Binding-site contacts:
Ligand atom C4 contacts residue ASN116 of chain 1.A at 4.1 Å.
Ligand atom O7 contacts residue ASN116 of chain 1.A at 3.8 Å.
Ligand atom C2 contacts residue ASN116 of chain 1.A at 2.5 Å.
Ligand atom C3 contacts residue ASN116 of chain 1.A at 3.8 Å.
Ligand atom C6 contacts residue SER118 of chain 1.A at 4.3 Å.
Ligand atom O7 contacts residue ARG114 of chain 1.A at 2.8 Å (salt-bridge).
Ligand atom C7 contacts residue ASN116 of chain 1.A at 3.7 Å.
Ligand atom C5 contacts residue ASN116 of chain 1.A at 3.6 Å.
Ligand atom C1 contacts residue ASN116 of chain 1.A at 1.4 Å.
Ligand atom O5 contacts residue SER118 of chain 1.A at 3.9 Å.
Ligand atom C7 contacts residue ARG114 of chain 1.A at 3.7 Å.
Ligand atom O5 contacts residue ASN116 of chain 1.A at 2.3 Å (h-bond).
Ligand atom C1 contacts residue SER118 of chain 1.A at 4.1 Å.
Ligand atom N2 contacts residue ASN116 of chain 1.A at 3.1 Å (h-bond).
Ligand atom C5 contacts residue SER118 of chain 1.A at 4.1 Å.
Ligand atom C8 contacts residue ARG114 of chain 1.A at 3.8 Å.

This protein binds this small molecule.
Small molecule (SMILES): CC(=O)N[C@H]1CO[C@H](CO)[C@@H](O)[C@@H]1O[C@@H]1O[C@@H](C)[C@@H](O)[C@@H](O)[C@@H]1O

Sequence of chain 1.A:
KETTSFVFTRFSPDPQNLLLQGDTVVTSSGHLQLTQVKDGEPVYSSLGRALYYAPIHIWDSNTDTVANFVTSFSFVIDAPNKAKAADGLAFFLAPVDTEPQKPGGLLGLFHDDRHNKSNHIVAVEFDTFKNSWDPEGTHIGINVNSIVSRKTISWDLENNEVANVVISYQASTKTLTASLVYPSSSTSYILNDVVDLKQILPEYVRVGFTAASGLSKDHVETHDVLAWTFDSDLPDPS